Binding-site contacts:
Ligand atom P contacts residue ARG82 of chain 4.K at 3.7 Å.
Ligand atom OP2 contacts residue ASN195 of chain 5.E at 3.1 Å (h-bond).
Ligand atom OP1 contacts residue LYS120 of chain 4.K at 3.0 Å (salt-bridge).
Ligand atom C2' contacts residue TYR188 of chain 4.C at 3.1 Å (hydrophobic).
Ligand atom C5' contacts residue ARG47 of chain 5.E at 3.5 Å.
Ligand atom O5' contacts residue ARG112 of chain 4.K at 3.2 Å.
Ligand atom C3' contacts residue TYR188 of chain 4.C at 3.2 Å (hydrophobic).
Ligand atom O4' contacts residue ARG80 of chain 4.K at 3.1 Å (salt-bridge).
Ligand atom O3' contacts residue LEU118 of chain 4.K at 3.5 Å (h-bond).
Ligand atom P contacts residue TYR188 of chain 4.C at 3.5 Å.
Ligand atom OP1 contacts residue ASP113 of chain 4.K at 2.9 Å (salt-bridge).
Ligand atom C6 contacts residue PHE141 of chain 4.C at 3.4 Å (hydrophobic).
Ligand atom N4 contacts residue LYS51 of chain 4.C at 3.4 Å.
Ligand atom C4' contacts residue ARG82 of chain 4.K at 3.7 Å.
Ligand atom N7 contacts residue PHE141 of chain 4.C at 3.5 Å.
Ligand atom OP1 contacts residue ARG82 of chain 4.K at 3.0 Å (salt-bridge).
Ligand atom N3 contacts residue PHE141 of chain 4.C at 3.7 Å.
Ligand atom OP1 contacts residue ARG112 of chain 4.K at 2.7 Å (salt-bridge).
Ligand atom C5 contacts residue PHE141 of chain 4.C at 3.3 Å (hydrophobic).
Ligand atom OP1 contacts residue ARG119 of chain 4.K at 3.5 Å.
Ligand atom OP2 contacts residue TYR54 of chain 4.C at 2.7 Å (h-bond).
Ligand atom C5' contacts residue ARG112 of chain 4.K at 3.7 Å.
Ligand atom O3' contacts residue ARG82 of chain 4.K at 3.1 Å (salt-bridge).
Ligand atom OP2 contacts residue TYR188 of chain 4.C at 2.7 Å (h-bond).
Ligand atom N6 contacts residue PHE141 of chain 4.C at 3.4 Å.
Ligand atom C5 contacts residue ASP2 of chain 4.C at 3.7 Å.
Ligand atom C2 contacts residue PHE141 of chain 4.C at 3.5 Å (hydrophobic).
Ligand atom C4 contacts residue PHE141 of chain 4.C at 3.5 Å (hydrophobic).
Ligand atom O3' contacts residue ARG119 of chain 4.K at 3.7 Å.
Ligand atom N1 contacts residue PHE141 of chain 4.C at 3.4 Å.
Ligand atom C6 contacts residue CYS11 of chain 4.C at 3.7 Å (hydrophobic).
Ligand atom C4' contacts residue ARG80 of chain 4.K at 3.5 Å.
Ligand atom O3' contacts residue TYR188 of chain 4.C at 3.0 Å (h-bond).
Ligand atom OP2 contacts residue LYS120 of chain 4.K at 2.9 Å (salt-bridge).
Ligand atom O2 contacts residue TYR188 of chain 4.C at 3.0 Å.
Ligand atom C2' contacts residue CYS11 of chain 4.C at 3.5 Å (hydrophobic).
Ligand atom C5' contacts residue ARG82 of chain 4.K at 3.7 Å.
Ligand atom OP1 contacts residue VAL117 of chain 4.K at 3.6 Å.
Ligand atom OP2 contacts residue ARG47 of chain 5.E at 2.5 Å (salt-bridge).
Ligand atom OP2 contacts residue ARG186 of chain 4.C at 3.0 Å (salt-bridge).

Sequence of chain 4.C:
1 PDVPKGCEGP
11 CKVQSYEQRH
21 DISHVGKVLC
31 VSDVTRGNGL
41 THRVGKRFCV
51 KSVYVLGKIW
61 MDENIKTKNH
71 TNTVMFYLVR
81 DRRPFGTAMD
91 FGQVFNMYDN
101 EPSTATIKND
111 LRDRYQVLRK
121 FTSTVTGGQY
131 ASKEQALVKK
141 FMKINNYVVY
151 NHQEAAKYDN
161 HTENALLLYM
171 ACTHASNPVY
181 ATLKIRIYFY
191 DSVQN

Sequence of chain 5.E:
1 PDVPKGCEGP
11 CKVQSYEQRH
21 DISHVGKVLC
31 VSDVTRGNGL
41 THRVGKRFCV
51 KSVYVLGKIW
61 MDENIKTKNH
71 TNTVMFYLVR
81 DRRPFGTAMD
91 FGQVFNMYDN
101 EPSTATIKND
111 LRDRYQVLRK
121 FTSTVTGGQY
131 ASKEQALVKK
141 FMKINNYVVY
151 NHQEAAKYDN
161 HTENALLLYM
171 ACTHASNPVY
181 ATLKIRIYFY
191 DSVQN

Sequence of chain 4.K:
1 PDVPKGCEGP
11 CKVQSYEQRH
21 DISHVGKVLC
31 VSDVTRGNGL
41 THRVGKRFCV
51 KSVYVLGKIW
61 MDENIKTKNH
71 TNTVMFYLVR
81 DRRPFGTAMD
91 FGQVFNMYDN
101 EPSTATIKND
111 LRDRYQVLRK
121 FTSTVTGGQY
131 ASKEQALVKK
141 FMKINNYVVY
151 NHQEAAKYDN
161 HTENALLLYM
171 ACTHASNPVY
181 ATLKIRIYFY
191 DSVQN

This small molecule binds to this protein.
Small molecule (SMILES): Nc1ccn([C@H]2C[C@H](O[P](=O)(O)OC[C@H]3O[C@@H](n4ccc(N)nc4=O)C[C@@H]3O[P](=O)(O)OC[C@H]3O[C@@H](n4cnc5c(N)ncnc54)C[C@@H]3O[P](=O)(O)OC[C@H]3O[C@@H](n4ccc(N)nc4=O)C[C@@H]3O)[C@@H](CO[P](=O)(O)O[C@H]3C[C@H](n4cnc5c(N)ncnc54)O[C@@H]3CO[P](=O)(O)O[C@H]3C[C@H](n4cnc5c(N)ncnc54)O[C@@H]3CO[P](=O)(O)O[C@H]3C[C@H](n4ccc(N)nc4=O)O[C@@H]3COP(=O)=O)O2)c(=O)n1